A protein and the small-molecule ligand that binds it are described below.
Small molecule (SMILES): CC(=O)N[C@@H]1[C@@H](O)[C@H](O)[C@@H](CO)O[C@H]1O

Binding-site contacts:
Ligand atom C8 contacts residue TRP310 of chain 1.A at 4.1 Å (hydrophobic).
Ligand atom N2 contacts residue ASN304 of chain 1.A at 2.9 Å (h-bond).
Ligand atom N2 contacts residue MET305 of chain 1.A at 4.4 Å.
Ligand atom O7 contacts residue GLU294 of chain 1.A at 4.3 Å.
Ligand atom C3 contacts residue ASN304 of chain 1.A at 3.8 Å.
Ligand atom C4 contacts residue ASN304 of chain 1.A at 4.2 Å.
Ligand atom O5 contacts residue ASN304 of chain 1.A at 2.4 Å (h-bond).
Ligand atom C8 contacts residue ASN304 of chain 1.A at 4.3 Å.
Ligand atom C7 contacts residue MET305 of chain 1.A at 4.1 Å (hydrophobic).
Ligand atom O7 contacts residue ASN304 of chain 1.A at 3.0 Å (h-bond).
Ligand atom C2 contacts residue ASN304 of chain 1.A at 2.5 Å.
Ligand atom C1 contacts residue ASN304 of chain 1.A at 1.4 Å.
Ligand atom C5 contacts residue ASN304 of chain 1.A at 3.7 Å.
Ligand atom C7 contacts residue ASN304 of chain 1.A at 3.2 Å.
Ligand atom C8 contacts residue MET305 of chain 1.A at 3.5 Å (hydrophobic).

Sequence of chain 1.A:
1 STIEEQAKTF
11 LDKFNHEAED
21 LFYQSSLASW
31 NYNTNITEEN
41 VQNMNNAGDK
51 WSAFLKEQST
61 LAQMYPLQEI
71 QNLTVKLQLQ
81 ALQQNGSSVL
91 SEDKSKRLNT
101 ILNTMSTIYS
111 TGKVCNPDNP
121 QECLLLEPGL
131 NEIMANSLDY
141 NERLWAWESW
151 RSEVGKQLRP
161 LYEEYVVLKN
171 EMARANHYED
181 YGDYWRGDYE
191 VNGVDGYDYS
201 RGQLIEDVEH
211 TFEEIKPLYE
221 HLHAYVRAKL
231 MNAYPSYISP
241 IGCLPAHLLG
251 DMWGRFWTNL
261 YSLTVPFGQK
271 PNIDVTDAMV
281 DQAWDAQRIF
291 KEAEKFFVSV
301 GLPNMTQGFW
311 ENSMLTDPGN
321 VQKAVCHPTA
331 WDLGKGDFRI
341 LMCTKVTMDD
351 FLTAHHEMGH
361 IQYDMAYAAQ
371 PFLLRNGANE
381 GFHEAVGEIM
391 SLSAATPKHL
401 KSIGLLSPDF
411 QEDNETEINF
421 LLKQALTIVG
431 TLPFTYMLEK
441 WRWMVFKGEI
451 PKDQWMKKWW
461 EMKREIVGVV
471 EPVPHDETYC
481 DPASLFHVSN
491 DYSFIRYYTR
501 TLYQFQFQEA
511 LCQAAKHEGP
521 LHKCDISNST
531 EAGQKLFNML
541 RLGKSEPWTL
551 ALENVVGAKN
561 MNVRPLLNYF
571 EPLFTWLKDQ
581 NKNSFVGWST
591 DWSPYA